A protein and the small-molecule ligand that binds it are described below.
Small molecule (SMILES): Nc1nc(=O)c2ncn([C@@H]3O[C@H](CO[P](=O)(O)O[C@H]4[C@@H](O)[C@H](n5ccc(=O)[nH]c5=O)O[C@@H]4CO)[C@@H](O[P](=O)(O)OC[C@H]4O[C@@H](n5ccc(=O)[nH]c5=O)[C@H](O)[C@@H]4O[P](=O)(O)OC[C@H]4O[C@@H](n5cnc6c(N)ncnc65)[C@H](O)[C@@H]4O[P](=O)(O)OC[C@H]4O[C@@H](n5ccc(=O)[nH]c5=O)[C@H](O)[C@@H]4O[P](=O)(O)OC[C@H]4O[C@@H](n5cnc6c(N)ncnc65)[C@H](O)[C@@H]4O[P](=O)(O)OC[C@H]4O[C@@H](n5ccc(=O)[nH]c5=O)[C@H](O)[C@@H]4O[P](=O)(O)OC[C@H]4O[C@@H](n5ccc(=O)[nH]c5=O)[C@H](O)[C@@H]4O[P](=O)(O)OC[C@H]4O[C@@H](n5cnc6c(N)ncnc65)[C@H](O)[C@@H]4O)[C@H]3O)c2[nH]1

Binding-site contacts:
Ligand atom O2' contacts residue TYR283 of chain 1.C at 3.1 Å.
Ligand atom N3 contacts residue TYR207 of chain 1.C at 3.0 Å (h-bond).
Ligand atom N7 contacts residue TYR207 of chain 1.C at 3.2 Å.
Ligand atom N3 contacts residue ASN285 of chain 1.C at 2.9 Å (h-bond).
Ligand atom C5 contacts residue TYR207 of chain 1.C at 3.2 Å (hydrophobic).
Ligand atom O4 contacts residue GLN289 of chain 1.C at 2.6 Å (h-bond).
Ligand atom N1 contacts residue GLU250 of chain 1.C at 2.8 Å (salt-bridge).
Ligand atom N1 contacts residue GLN101 of chain 1.C at 3.0 Å (h-bond).
Ligand atom C6 contacts residue TYR207 of chain 1.C at 2.9 Å (hydrophobic).
Ligand atom C2 contacts residue TYR286 of chain 1.C at 3.0 Å (hydrophobic).
Ligand atom N2 contacts residue GLU250 of chain 1.C at 2.9 Å (salt-bridge).
Ligand atom O5' contacts residue ARG98 of chain 1.C at 3.1 Å (salt-bridge).
Ligand atom O2' contacts residue LYS243 of chain 1.C at 2.9 Å (salt-bridge).
Ligand atom O2' contacts residue HIS95 of chain 1.C at 3.3 Å.
Ligand atom C5 contacts residue TYR207 of chain 1.C at 3.2 Å (hydrophobic).
Ligand atom N1 contacts residue TYR286 of chain 1.C at 3.0 Å (h-bond).
Ligand atom C2 contacts residue GLN101 of chain 1.C at 3.1 Å.
Ligand atom O2' contacts residue GLN22 of chain 1.C at 3.0 Å (h-bond).
Ligand atom N2 contacts residue SER246 of chain 1.C at 2.9 Å (h-bond).
Ligand atom O2' contacts residue ARG98 of chain 1.C at 2.8 Å (salt-bridge).
Ligand atom O4 contacts residue ARG326 of chain 1.C at 3.0 Å.
Ligand atom O2 contacts residue TYR207 of chain 1.C at 3.0 Å.
Ligand atom O2 contacts residue ASN206 of chain 1.C at 3.1 Å (h-bond).
Ligand atom N1 contacts residue TYR207 of chain 1.C at 2.8 Å (h-bond).
Ligand atom O2 contacts residue HIS95 of chain 1.C at 3.2 Å (h-bond).
Ligand atom N1 contacts residue GLN29 of chain 1.C at 3.0 Å (h-bond).
Ligand atom O4 contacts residue GLN210 of chain 1.C at 3.2 Å (h-bond).
Ligand atom O2 contacts residue ASN285 of chain 1.C at 3.1 Å (h-bond).
Ligand atom O4' contacts residue LEU131 of chain 1.C at 3.2 Å.
Ligand atom O3' contacts residue ARG98 of chain 1.C at 2.9 Å (salt-bridge).
Ligand atom N3 contacts residue ASN206 of chain 1.C at 3.2 Å (h-bond).
Ligand atom O2 contacts residue ASN61 of chain 1.C at 2.5 Å (h-bond).
Ligand atom C6 contacts residue TYR286 of chain 1.C at 3.2 Å (hydrophobic).
Ligand atom O4 contacts residue GLN65 of chain 1.C at 2.5 Å (h-bond).
Ligand atom N3 contacts residue ASN61 of chain 1.C at 2.9 Å (h-bond).
Ligand atom C2' contacts residue TYR207 of chain 1.C at 3.2 Å (hydrophobic).
Ligand atom C2 contacts residue TYR207 of chain 1.C at 2.9 Å (hydrophobic).
Ligand atom N3 contacts residue TYR286 of chain 1.C at 3.1 Å.
Ligand atom N3 contacts residue HIS323 of chain 1.C at 3.2 Å.
Ligand atom C4 contacts residue TYR207 of chain 1.C at 3.2 Å (hydrophobic).

Sequence of chain 1.C:
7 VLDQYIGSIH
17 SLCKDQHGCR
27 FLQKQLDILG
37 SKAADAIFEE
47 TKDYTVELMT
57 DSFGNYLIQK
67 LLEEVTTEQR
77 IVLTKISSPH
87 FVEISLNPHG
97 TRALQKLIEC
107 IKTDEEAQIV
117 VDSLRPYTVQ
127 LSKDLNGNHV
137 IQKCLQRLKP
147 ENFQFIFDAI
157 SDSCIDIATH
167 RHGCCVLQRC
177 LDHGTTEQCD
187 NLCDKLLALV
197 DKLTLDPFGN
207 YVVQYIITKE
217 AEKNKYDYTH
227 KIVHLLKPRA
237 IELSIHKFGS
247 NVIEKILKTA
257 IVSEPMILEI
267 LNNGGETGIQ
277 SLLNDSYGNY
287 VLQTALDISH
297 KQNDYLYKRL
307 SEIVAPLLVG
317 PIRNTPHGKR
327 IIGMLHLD